Sequence of chain 1.B:
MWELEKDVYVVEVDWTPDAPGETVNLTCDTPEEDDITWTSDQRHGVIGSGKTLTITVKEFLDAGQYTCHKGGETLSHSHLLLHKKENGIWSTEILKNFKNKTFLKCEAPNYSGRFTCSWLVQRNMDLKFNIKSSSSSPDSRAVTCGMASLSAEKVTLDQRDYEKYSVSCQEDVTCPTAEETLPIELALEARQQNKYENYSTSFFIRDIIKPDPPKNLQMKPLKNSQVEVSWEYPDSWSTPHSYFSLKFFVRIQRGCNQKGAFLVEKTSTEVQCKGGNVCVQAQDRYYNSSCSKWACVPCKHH

The small molecule below binds the protein below.
Small molecule (SMILES): CC(=O)N[C@H]1[C@H](O[C@H]2[C@H](O)[C@@H](NC(C)=O)CO[C@@H]2CO)O[C@H](CO)[C@@H](O[C@@H]2O[C@H](CO[C@H]3O[C@H](CO)[C@@H](O)[C@H](O[C@H]4O[C@H](CO)[C@@H](O)[C@H](O)[C@@H]4O)[C@@H]3O)[C@@H](O)[C@H](O[C@H]3O[C@H](CO)[C@@H](O)[C@H](O)[C@@H]3O)[C@@H]2O)[C@@H]1O

Binding-site contacts:
Ligand atom C7 contacts residue ASN220 of chain 1.B at 3.2 Å.
Ligand atom C8 contacts residue GLU34 of chain 1.B at 3.3 Å.
Ligand atom O5 contacts residue TYR218 of chain 1.B at 3.9 Å.
Ligand atom O2 contacts residue MET23 of chain 1.B at 3.9 Å.
Ligand atom C6 contacts residue HIS105 of chain 1.B at 3.4 Å.
Ligand atom C2 contacts residue GLU34 of chain 1.B at 3.6 Å.
Ligand atom C2 contacts residue ASN220 of chain 1.B at 2.4 Å.
Ligand atom C3 contacts residue GLU34 of chain 1.B at 3.8 Å.
Ligand atom O6 contacts residue TRP24 of chain 1.B at 3.3 Å (h-bond).
Ligand atom C1 contacts residue GLU34 of chain 1.B at 3.9 Å.
Ligand atom O2 contacts residue TRP24 of chain 1.B at 3.7 Å.
Ligand atom C6 contacts residue GLU44 of chain 1.B at 3.8 Å.
Ligand atom C3 contacts residue ASN220 of chain 1.B at 3.7 Å.
Ligand atom C1 contacts residue ASN220 of chain 1.B at 1.4 Å.
Ligand atom O5 contacts residue MET23 of chain 1.B at 3.3 Å (h-bond).
Ligand atom O7 contacts residue TYR218 of chain 1.B at 3.2 Å (h-bond).
Ligand atom C6 contacts residue TRP24 of chain 1.B at 4.0 Å (hydrophobic).
Ligand atom C2 contacts residue TYR218 of chain 1.B at 3.7 Å (hydrophobic).
Ligand atom N2 contacts residue GLU34 of chain 1.B at 2.8 Å (salt-bridge).
Ligand atom O7 contacts residue ASN220 of chain 1.B at 3.1 Å (h-bond).
Ligand atom C5 contacts residue MET23 of chain 1.B at 4.1 Å (hydrophobic).
Ligand atom C7 contacts residue GLU34 of chain 1.B at 3.5 Å.
Ligand atom C5 contacts residue TRP24 of chain 1.B at 3.6 Å (hydrophobic).
Ligand atom O2 contacts residue MET23 of chain 1.B at 3.5 Å (h-bond).
Ligand atom O6 contacts residue HIS105 of chain 1.B at 3.3 Å (h-bond).
Ligand atom C6 contacts residue GLU34 of chain 1.B at 3.9 Å.
Ligand atom C3 contacts residue TRP24 of chain 1.B at 3.9 Å (hydrophobic).
Ligand atom O5 contacts residue HIS105 of chain 1.B at 3.4 Å.
Ligand atom N2 contacts residue ASN220 of chain 1.B at 2.9 Å (h-bond).
Ligand atom O4 contacts residue TRP24 of chain 1.B at 3.6 Å.
Ligand atom C1 contacts residue TYR218 of chain 1.B at 3.7 Å (hydrophobic).
Ligand atom C8 contacts residue ALA209 of chain 1.B at 3.4 Å (hydrophobic).
Ligand atom C8 contacts residue TRP112 of chain 1.B at 3.7 Å (hydrophobic).
Ligand atom O5 contacts residue ASN220 of chain 1.B at 2.4 Å (h-bond).
Ligand atom C5 contacts residue ASN220 of chain 1.B at 3.7 Å.
Ligand atom C4 contacts residue GLU44 of chain 1.B at 3.8 Å.
Ligand atom C1 contacts residue TRP24 of chain 1.B at 3.8 Å (hydrophobic).
Ligand atom O6 contacts residue GLU34 of chain 1.B at 3.0 Å (salt-bridge).
Ligand atom C1 contacts residue MET23 of chain 1.B at 4.0 Å (hydrophobic).
Ligand atom O7 contacts residue GLU211 of chain 1.B at 3.2 Å (salt-bridge).